The protein below binds the small molecule below.
Small molecule (SMILES): Cc1cn([C@H]2C[C@H](O[P](=O)(O)OC[C@H]3O[C@@H](n4cc(C)c(=O)[nH]c4=O)C[C@@H]3O)[C@@H](CO[P](=O)(O)O[C@H]3C[C@H](n4cc(C)c(=O)[nH]c4=O)O[C@@H]3CO[P](=O)(O)O[C@H]3C[C@H](n4cc(C)c(=O)[nH]c4=O)O[C@@H]3COP(=O)(O)O)O2)c(=O)[nH]c1=O

Sequence of chain 1.B:
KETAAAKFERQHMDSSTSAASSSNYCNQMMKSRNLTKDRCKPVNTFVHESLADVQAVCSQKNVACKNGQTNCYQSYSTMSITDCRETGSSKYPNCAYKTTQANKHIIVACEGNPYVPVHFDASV

Binding-site contacts:
Ligand atom O5' contacts residue CYS40 of chain 1.B at 3.4 Å (h-bond).
Ligand atom OP2 contacts residue PRO42 of chain 1.B at 2.9 Å.
Ligand atom O3' contacts residue HIS119 of chain 1.B at 2.7 Å (h-bond).
Ligand atom OP2 contacts residue CYS40 of chain 1.B at 2.8 Å (h-bond).
Ligand atom OP1 contacts residue PHE120 of chain 1.B at 3.1 Å (h-bond).
Ligand atom OP1 contacts residue ARG39 of chain 1.B at 2.6 Å.
Ligand atom C7 contacts residue GLU111 of chain 1.B at 2.3 Å.
Ligand atom N3 contacts residue PHE120 of chain 1.B at 3.3 Å.
Ligand atom O5' contacts residue PRO42 of chain 1.B at 3.4 Å.
Ligand atom OP3 contacts residue ARG39 of chain 1.B at 3.1 Å (salt-bridge).
Ligand atom C4 contacts residue ALA109 of chain 1.B at 3.4 Å (hydrophobic).
Ligand atom C5' contacts residue HIS119 of chain 1.B at 3.3 Å.
Ligand atom OP2 contacts residue GLN11 of chain 1.B at 3.4 Å (h-bond).
Ligand atom C5' contacts residue VAL118 of chain 1.B at 3.0 Å (hydrophobic).
Ligand atom C7 contacts residue ASN71 of chain 1.B at 2.4 Å.
Ligand atom N3 contacts residue THR45 of chain 1.B at 3.0 Å.
Ligand atom O2 contacts residue HIS119 of chain 1.B at 3.0 Å (h-bond).
Ligand atom C5 contacts residue GLU111 of chain 1.B at 3.5 Å.
Ligand atom P contacts residue ARG39 of chain 1.B at 3.5 Å.
Ligand atom C4 contacts residue ASN71 of chain 1.B at 3.5 Å.
Ligand atom O3' contacts residue PRO42 of chain 1.B at 2.8 Å.
Ligand atom O2 contacts residue PHE120 of chain 1.B at 3.2 Å.
Ligand atom OP1 contacts residue HIS12 of chain 1.B at 3.5 Å (h-bond).
Ligand atom O4' contacts residue HIS119 of chain 1.B at 3.5 Å.
Ligand atom C2' contacts residue PHE120 of chain 1.B at 3.1 Å (hydrophobic).
Ligand atom O4 contacts residue ASN71 of chain 1.B at 2.6 Å (h-bond).
Ligand atom C3' contacts residue HIS119 of chain 1.B at 3.4 Å.
Ligand atom C4 contacts residue THR45 of chain 1.B at 3.3 Å.
Ligand atom C2 contacts residue HIS119 of chain 1.B at 3.4 Å.
Ligand atom O4' contacts residue LYS41 of chain 1.B at 3.0 Å (salt-bridge).
Ligand atom C5 contacts residue ASN71 of chain 1.B at 3.5 Å.
Ligand atom P contacts residue PRO42 of chain 1.B at 3.3 Å.
Ligand atom O4 contacts residue GLN69 of chain 1.B at 3.4 Å.
Ligand atom OP1 contacts residue HIS119 of chain 1.B at 3.3 Å.
Ligand atom O4 contacts residue THR45 of chain 1.B at 3.0 Å.
Ligand atom O3' contacts residue PHE120 of chain 1.B at 3.5 Å (h-bond).
Ligand atom O2 contacts residue HIS12 of chain 1.B at 2.5 Å.
Ligand atom OP2 contacts residue ARG39 of chain 1.B at 3.2 Å.
Ligand atom C7 contacts residue ARG39 of chain 1.B at 2.1 Å.
Ligand atom O4 contacts residue CYS65 of chain 1.B at 3.5 Å (h-bond).